Sequence of chain 2.A:
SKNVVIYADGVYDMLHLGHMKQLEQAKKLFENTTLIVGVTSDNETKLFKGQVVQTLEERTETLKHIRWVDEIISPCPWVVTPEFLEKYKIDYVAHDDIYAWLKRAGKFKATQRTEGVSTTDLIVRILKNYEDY

The protein below binds the small molecule below.
Small molecule (SMILES): CC[C@@H](N)C(N)=O

Binding-site contacts:
Ligand atom C04 contacts residue ASP179 of chain 2.A at 3.3 Å.
Ligand atom C01 contacts residue LYS175 of chain 2.A at 3.7 Å.
Ligand atom C04 contacts residue TYR177 of chain 2.A at 4.0 Å (hydrophobic).
Ligand atom C04 contacts residue LYS175 of chain 2.A at 4.5 Å.
Ligand atom N06 contacts residue ASP179 of chain 2.A at 3.7 Å.
Ligand atom O05 contacts residue TYR177 of chain 2.A at 4.3 Å.
Ligand atom C01 contacts residue LEU174 of chain 2.A at 4.1 Å (hydrophobic).
Ligand atom C02 contacts residue LYS175 of chain 2.A at 4.2 Å.
Ligand atom C03 contacts residue ASP179 of chain 2.A at 3.4 Å.
Ligand atom O05 contacts residue ASP179 of chain 2.A at 3.5 Å (salt-bridge).
Ligand atom N06 contacts residue LEU174 of chain 2.A at 3.3 Å (h-bond).
Ligand atom N06 contacts residue TYR177 of chain 2.A at 3.0 Å (h-bond).
Ligand atom N06 contacts residue LYS175 of chain 2.A at 3.7 Å.
Ligand atom N07 contacts residue ASP179 of chain 2.A at 3.1 Å (salt-bridge).